Sequence of chain 1.A:
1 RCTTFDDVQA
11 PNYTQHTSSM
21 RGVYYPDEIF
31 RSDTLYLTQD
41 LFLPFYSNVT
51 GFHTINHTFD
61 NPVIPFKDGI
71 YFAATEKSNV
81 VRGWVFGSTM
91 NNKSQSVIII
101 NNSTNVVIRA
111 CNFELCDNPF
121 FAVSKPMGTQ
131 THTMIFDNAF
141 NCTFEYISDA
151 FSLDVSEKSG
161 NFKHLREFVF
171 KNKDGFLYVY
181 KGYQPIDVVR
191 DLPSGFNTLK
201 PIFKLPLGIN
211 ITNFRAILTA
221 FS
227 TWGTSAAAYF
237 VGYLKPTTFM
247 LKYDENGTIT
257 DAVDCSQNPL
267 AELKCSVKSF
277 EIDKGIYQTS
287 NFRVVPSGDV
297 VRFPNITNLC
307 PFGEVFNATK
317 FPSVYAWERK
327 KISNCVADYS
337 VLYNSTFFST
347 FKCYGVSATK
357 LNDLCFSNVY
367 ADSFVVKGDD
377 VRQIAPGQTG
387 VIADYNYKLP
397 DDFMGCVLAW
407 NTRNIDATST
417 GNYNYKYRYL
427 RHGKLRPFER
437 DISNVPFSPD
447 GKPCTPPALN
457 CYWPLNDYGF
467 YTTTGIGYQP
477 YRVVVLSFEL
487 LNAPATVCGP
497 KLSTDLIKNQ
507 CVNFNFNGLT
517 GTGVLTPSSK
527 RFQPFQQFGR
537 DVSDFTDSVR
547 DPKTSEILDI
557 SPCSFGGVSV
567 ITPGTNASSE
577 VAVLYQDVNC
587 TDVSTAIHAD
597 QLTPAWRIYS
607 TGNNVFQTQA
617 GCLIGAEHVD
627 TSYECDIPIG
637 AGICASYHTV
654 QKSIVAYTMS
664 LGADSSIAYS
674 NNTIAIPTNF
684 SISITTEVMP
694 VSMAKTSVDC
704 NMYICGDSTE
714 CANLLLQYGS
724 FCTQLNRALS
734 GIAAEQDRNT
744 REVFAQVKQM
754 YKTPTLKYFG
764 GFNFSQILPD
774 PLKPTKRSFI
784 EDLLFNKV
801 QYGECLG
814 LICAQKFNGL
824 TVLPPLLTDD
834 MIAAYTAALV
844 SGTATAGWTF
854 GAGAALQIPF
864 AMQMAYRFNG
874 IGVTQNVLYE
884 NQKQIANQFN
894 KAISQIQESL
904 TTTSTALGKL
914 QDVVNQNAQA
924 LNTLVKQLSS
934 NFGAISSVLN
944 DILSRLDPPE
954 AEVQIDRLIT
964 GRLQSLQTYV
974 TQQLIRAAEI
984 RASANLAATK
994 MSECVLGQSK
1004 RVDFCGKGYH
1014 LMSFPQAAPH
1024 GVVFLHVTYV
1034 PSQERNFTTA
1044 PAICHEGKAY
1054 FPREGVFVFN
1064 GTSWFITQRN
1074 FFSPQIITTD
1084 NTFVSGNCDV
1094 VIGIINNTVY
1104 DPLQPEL

This small molecule binds to this protein.
Small molecule (SMILES): CC(=O)N[C@@H]1[C@@H](O)[C@H](O)[C@@H](CO)O[C@H]1O

Binding-site contacts:
Ligand atom O3 contacts residue THR1065 of chain 1.A at 4.2 Å.
Ligand atom N2 contacts residue THR1065 of chain 1.A at 2.8 Å (h-bond).
Ligand atom C2 contacts residue THR1065 of chain 1.A at 3.7 Å.
Ligand atom C7 contacts residue ASN1063 of chain 1.A at 3.8 Å.
Ligand atom N2 contacts residue ASN1063 of chain 1.A at 2.8 Å (h-bond).
Ligand atom C4 contacts residue ASN1063 of chain 1.A at 4.2 Å.
Ligand atom O5 contacts residue ASN1063 of chain 1.A at 2.4 Å (h-bond).
Ligand atom C1 contacts residue PHE1068 of chain 1.A at 3.9 Å (hydrophobic).
Ligand atom C2 contacts residue ASN1063 of chain 1.A at 2.4 Å.
Ligand atom O5 contacts residue PHE1068 of chain 1.A at 3.1 Å.
Ligand atom C7 contacts residue THR1065 of chain 1.A at 3.3 Å.
Ligand atom C5 contacts residue ASN1063 of chain 1.A at 3.6 Å.
Ligand atom C3 contacts residue ASN1063 of chain 1.A at 3.7 Å.
Ligand atom C6 contacts residue PHE1068 of chain 1.A at 3.4 Å (hydrophobic).
Ligand atom C8 contacts residue ASN1063 of chain 1.A at 3.3 Å.
Ligand atom O6 contacts residue PHE1068 of chain 1.A at 4.4 Å.
Ligand atom C8 contacts residue THR1065 of chain 1.A at 3.2 Å.
Ligand atom C5 contacts residue PHE1068 of chain 1.A at 3.5 Å (hydrophobic).
Ligand atom O7 contacts residue ASN1063 of chain 1.A at 4.3 Å.
Ligand atom C1 contacts residue THR1065 of chain 1.A at 4.0 Å.
Ligand atom C1 contacts residue ASN1063 of chain 1.A at 1.4 Å.
Ligand atom C3 contacts residue THR1065 of chain 1.A at 3.8 Å.
Ligand atom O7 contacts residue THR1065 of chain 1.A at 4.4 Å.